A small-molecule ligand and the protein it binds are described below.
Small molecule (SMILES): CCN1CCN(CCC(=O)Nc2ccc(S(=O)(=O)N(CC(N)=O)c3ccc(N(CC(N)=O)S(=O)(=O)c4ccc(OC)cc4)c4ccccc34)cc2)CC1

Binding-site contacts:
Ligand atom O15 contacts residue ALA239 of chain 1.A at 3.8 Å.
Ligand atom C21 contacts residue TYR208 of chain 1.A at 3.3 Å (hydrophobic).
Ligand atom O26 contacts residue GLN213 of chain 1.A at 3.7 Å.
Ligand atom C43 contacts residue ARG166 of chain 1.A at 3.8 Å.
Ligand atom O19 contacts residue GLY286 of chain 1.A at 3.5 Å (h-bond).
Ligand atom N44 contacts residue PHE161 of chain 1.A at 3.8 Å.
Ligand atom O41 contacts residue ASN97 of chain 1.A at 3.0 Å (h-bond).
Ligand atom C18 contacts residue SER285 of chain 1.A at 3.6 Å.
Ligand atom C23 contacts residue GLN213 of chain 1.A at 3.5 Å.
Ligand atom N40 contacts residue GLY47 of chain 1.A at 3.4 Å.
Ligand atom O15 contacts residue SER238 of chain 1.A at 3.4 Å (h-bond).
Ligand atom O19 contacts residue ALA239 of chain 1.A at 3.2 Å.
Ligand atom C22 contacts residue TYR208 of chain 1.A at 3.5 Å (hydrophobic).
Ligand atom O16 contacts residue GLY192 of chain 1.A at 3.6 Å.
Ligand atom S17 contacts residue SER285 of chain 1.A at 3.4 Å (h-bond).
Ligand atom O20 contacts residue TYR17 of chain 1.A at 3.0 Å.
Ligand atom N40 contacts residue SER46 of chain 1.A at 3.3 Å (h-bond).
Ligand atom C39 contacts residue ARG98 of chain 1.A at 3.8 Å.
Ligand atom C32 contacts residue SER285 of chain 1.A at 3.6 Å.
Ligand atom O15 contacts residue GLY192 of chain 1.A at 3.5 Å.
Ligand atom O20 contacts residue SER46 of chain 1.A at 3.8 Å.
Ligand atom C25 contacts residue GLN213 of chain 1.A at 3.8 Å.
Ligand atom N33 contacts residue TYR255 of chain 1.A at 3.8 Å.
Ligand atom C28 contacts residue TYR17 of chain 1.A at 3.7 Å (hydrophobic).
Ligand atom C39 contacts residue ASN97 of chain 1.A at 3.7 Å.
Ligand atom O16 contacts residue SER191 of chain 1.A at 2.8 Å (h-bond).
Ligand atom N40 contacts residue ASN97 of chain 1.A at 2.9 Å (h-bond).
Ligand atom C25 contacts residue SER238 of chain 1.A at 3.3 Å.
Ligand atom O20 contacts residue SER285 of chain 1.A at 3.5 Å (h-bond).
Ligand atom C39 contacts residue ARG63 of chain 1.A at 3.5 Å.
Ligand atom O41 contacts residue ARG98 of chain 1.A at 2.8 Å (salt-bridge).
Ligand atom C31 contacts residue TYR255 of chain 1.A at 3.7 Å (hydrophobic).
Ligand atom O36 contacts residue PHE260 of chain 1.A at 3.6 Å.
Ligand atom O41 contacts residue ARG63 of chain 1.A at 3.0 Å (salt-bridge).
Ligand atom O16 contacts residue TYR208 of chain 1.A at 3.5 Å.
Ligand atom N44 contacts residue ARG166 of chain 1.A at 3.5 Å (salt-bridge).
Ligand atom C35 contacts residue TYR255 of chain 1.A at 3.7 Å (hydrophobic).
Ligand atom C24 contacts residue GLN213 of chain 1.A at 3.2 Å.
Ligand atom C30 contacts residue PHE260 of chain 1.A at 3.7 Å (hydrophobic).
Ligand atom O19 contacts residue SER285 of chain 1.A at 2.8 Å (h-bond).

Sequence of chain 1.A:
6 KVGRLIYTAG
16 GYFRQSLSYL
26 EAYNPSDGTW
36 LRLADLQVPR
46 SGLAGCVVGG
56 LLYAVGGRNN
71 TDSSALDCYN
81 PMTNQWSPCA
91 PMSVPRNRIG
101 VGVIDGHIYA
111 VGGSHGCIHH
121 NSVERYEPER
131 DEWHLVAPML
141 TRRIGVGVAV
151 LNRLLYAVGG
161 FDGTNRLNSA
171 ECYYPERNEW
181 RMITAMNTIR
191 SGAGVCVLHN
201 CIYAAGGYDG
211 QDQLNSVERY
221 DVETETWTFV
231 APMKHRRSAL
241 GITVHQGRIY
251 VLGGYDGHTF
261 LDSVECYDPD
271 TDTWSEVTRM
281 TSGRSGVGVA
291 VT